A protein and the small-molecule ligand that binds it are described below.
Small molecule (SMILES): Nc1nc2c([C@@H]3N[C@H](COP(=O)(O)O)[C@@H](O)[C@H]3O)c[nH]c2c(=O)[nH]1

Sequence of chain 1.A:
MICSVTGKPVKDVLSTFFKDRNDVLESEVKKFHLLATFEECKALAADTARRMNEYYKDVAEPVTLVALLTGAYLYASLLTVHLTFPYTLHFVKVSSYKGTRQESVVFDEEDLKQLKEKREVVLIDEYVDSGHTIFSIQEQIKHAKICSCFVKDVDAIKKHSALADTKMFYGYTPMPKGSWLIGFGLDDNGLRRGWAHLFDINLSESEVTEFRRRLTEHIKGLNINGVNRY

Binding-site contacts:
Ligand atom O3' contacts residue GLU126 of chain 1.A at 2.9 Å (salt-bridge).
Ligand atom O2P contacts residue ASP129 of chain 1.A at 2.9 Å (salt-bridge).
Ligand atom C6 contacts residue TRP180 of chain 1.A at 3.6 Å (hydrophobic).
Ligand atom N7 contacts residue TYR127 of chain 1.A at 3.4 Å.
Ligand atom N2 contacts residue LEU181 of chain 1.A at 2.8 Å (h-bond).
Ligand atom C2' contacts residue MG1 of chain 1.C at 3.2 Å.
Ligand atom N2 contacts residue ASP187 of chain 1.A at 3.1 Å (salt-bridge).
Ligand atom N4' contacts residue POP1 of chain 1.F at 3.2 Å (h-bond).
Ligand atom O1P contacts residue ASP129 of chain 1.A at 3.4 Å.
Ligand atom N7 contacts residue ASP129 of chain 1.A at 2.8 Å (salt-bridge).
Ligand atom O6 contacts residue TRP180 of chain 1.A at 3.4 Å.
Ligand atom C6 contacts residue LEU181 of chain 1.A at 3.7 Å (hydrophobic).
Ligand atom N2 contacts residue TRP180 of chain 1.A at 3.7 Å.
Ligand atom O3P contacts residue HIS132 of chain 1.A at 3.7 Å.
Ligand atom C8 contacts residue ASP129 of chain 1.A at 3.5 Å.
Ligand atom O3P contacts residue SER130 of chain 1.A at 3.5 Å (h-bond).
Ligand atom C3' contacts residue GLU126 of chain 1.A at 3.7 Å.
Ligand atom O2' contacts residue MG1 of chain 1.C at 2.5 Å.
Ligand atom C2 contacts residue LEU181 of chain 1.A at 3.1 Å (hydrophobic).
Ligand atom O2' contacts residue POP1 of chain 1.F at 3.3 Å (h-bond).
Ligand atom O3P contacts residue THR133 of chain 1.A at 2.7 Å (h-bond).
Ligand atom O3' contacts residue MG1 of chain 1.C at 2.0 Å.
Ligand atom N1 contacts residue LEU181 of chain 1.A at 2.7 Å (h-bond).
Ligand atom P contacts residue SER130 of chain 1.A at 3.5 Å.
Ligand atom C1' contacts residue POP1 of chain 1.F at 3.4 Å.
Ligand atom O3' contacts residue ASP125 of chain 1.A at 3.2 Å (salt-bridge).
Ligand atom O2P contacts residue GLY131 of chain 1.A at 3.0 Å (h-bond).
Ligand atom C3' contacts residue MG1 of chain 1.C at 3.0 Å.
Ligand atom C3' contacts residue TYR127 of chain 1.A at 3.3 Å (hydrophobic).
Ligand atom O2P contacts residue SER130 of chain 1.A at 3.3 Å (h-bond).
Ligand atom C4' contacts residue POP1 of chain 1.F at 3.7 Å.
Ligand atom O3' contacts residue TYR127 of chain 1.A at 2.7 Å (h-bond).
Ligand atom C5' contacts residue THR133 of chain 1.A at 3.2 Å.
Ligand atom O2' contacts residue GLU126 of chain 1.A at 3.4 Å (salt-bridge).
Ligand atom C2' contacts residue GLU126 of chain 1.A at 3.7 Å.
Ligand atom O1P contacts residue SER130 of chain 1.A at 2.6 Å (h-bond).
Ligand atom N2 contacts residue LEU186 of chain 1.A at 3.7 Å.
Ligand atom N1 contacts residue TRP180 of chain 1.A at 3.3 Å.
Ligand atom C2 contacts residue TRP180 of chain 1.A at 3.4 Å (hydrophobic).
Ligand atom O6 contacts residue LEU181 of chain 1.A at 3.0 Å (h-bond).